Sequence of chain 1.N:
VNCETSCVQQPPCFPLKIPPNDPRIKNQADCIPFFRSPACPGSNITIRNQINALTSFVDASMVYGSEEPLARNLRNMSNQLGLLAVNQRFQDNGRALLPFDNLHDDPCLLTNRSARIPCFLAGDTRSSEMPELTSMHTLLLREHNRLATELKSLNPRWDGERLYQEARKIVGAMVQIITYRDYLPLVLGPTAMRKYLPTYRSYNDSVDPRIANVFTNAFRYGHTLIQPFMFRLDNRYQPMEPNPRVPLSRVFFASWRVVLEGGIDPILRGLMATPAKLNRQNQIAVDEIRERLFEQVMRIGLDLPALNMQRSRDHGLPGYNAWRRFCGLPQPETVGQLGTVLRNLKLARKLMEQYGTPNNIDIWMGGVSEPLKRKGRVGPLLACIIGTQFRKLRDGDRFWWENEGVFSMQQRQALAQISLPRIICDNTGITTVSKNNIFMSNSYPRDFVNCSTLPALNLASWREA

Binding-site contacts:
Ligand atom N2 contacts residue PHE295 of chain 1.N at 3.8 Å.
Ligand atom O1 contacts residue PHE295 of chain 1.N at 4.0 Å.
Ligand atom O2 contacts residue GLU130 of chain 1.N at 3.1 Å.
Ligand atom C1 contacts residue PHE254 of chain 1.N at 3.4 Å (hydrophobic).
Ligand atom O1 contacts residue PHE254 of chain 1.N at 4.3 Å.
Ligand atom O2 contacts residue ARG127 of chain 1.N at 3.5 Å.
Ligand atom C4 contacts residue PHE295 of chain 1.N at 3.7 Å (hydrophobic).
Ligand atom C9 contacts residue HEM1 of chain 1.KB at 2.8 Å.
Ligand atom C2 contacts residue PHE295 of chain 1.N at 4.5 Å (hydrophobic).
Ligand atom S contacts residue HEM1 of chain 1.KB at 1.8 Å.
Ligand atom N1 contacts residue HEM1 of chain 1.KB at 4.2 Å.
Ligand atom C10 contacts residue ARG127 of chain 1.N at 4.0 Å.
Ligand atom C3 contacts residue PHE295 of chain 1.N at 4.3 Å (hydrophobic).
Ligand atom C2 contacts residue PHE254 of chain 1.N at 4.2 Å (hydrophobic).
Ligand atom C4 contacts residue LEU303 of chain 1.N at 4.2 Å (hydrophobic).
Ligand atom C1 contacts residue PRO108 of chain 1.N at 4.1 Å (hydrophobic).
Ligand atom N1 contacts residue PHE295 of chain 1.N at 4.2 Å.
Ligand atom C4 contacts residue MET299 of chain 1.N at 4.4 Å (hydrophobic).
Ligand atom C7 contacts residue ARG127 of chain 1.N at 3.6 Å.
Ligand atom C8 contacts residue HEM1 of chain 1.KB at 4.3 Å.
Ligand atom C8 contacts residue ARG127 of chain 1.N at 3.9 Å.
Ligand atom N3 contacts residue ARG127 of chain 1.N at 3.1 Å.
Ligand atom S contacts residue PHE295 of chain 1.N at 3.7 Å.
Ligand atom N2 contacts residue HEM1 of chain 1.KB at 3.0 Å.
Ligand atom N3 contacts residue PHE254 of chain 1.N at 4.5 Å.
Ligand atom C8 contacts residue PHE295 of chain 1.N at 4.2 Å (hydrophobic).
Ligand atom C9 contacts residue PHE295 of chain 1.N at 3.7 Å (hydrophobic).
Ligand atom C8 contacts residue GLU130 of chain 1.N at 3.9 Å.

The small molecule below binds the protein below.
Small molecule (SMILES): CCO[C@H](C)Cn1c(=S)[nH]c(=O)c2nc[nH]c21